Binding-site contacts:
Ligand atom C6 contacts residue PRO64 of chain 1.A at 4.0 Å (hydrophobic).
Ligand atom C6 contacts residue PHE63 of chain 1.A at 4.5 Å (hydrophobic).
Ligand atom O7 contacts residue SER41 of chain 1.A at 3.3 Å.
Ligand atom C5 contacts residue PHE44 of chain 1.A at 3.6 Å (hydrophobic).
Ligand atom C6 contacts residue PHE44 of chain 1.A at 3.4 Å (hydrophobic).
Ligand atom C1 contacts residue GLU42 of chain 1.A at 4.0 Å.
Ligand atom O7 contacts residue ASN39 of chain 1.A at 3.6 Å.
Ligand atom C6 contacts residue GLN80 of chain 1.A at 4.1 Å.
Ligand atom C2 contacts residue GLU42 of chain 1.A at 4.4 Å.
Ligand atom C4 contacts residue GLU42 of chain 1.A at 4.3 Å.
Ligand atom O5 contacts residue PHE44 of chain 1.A at 3.5 Å.
Ligand atom C1 contacts residue ASN39 of chain 1.A at 1.4 Å.
Ligand atom C4 contacts residue GLU42 of chain 1.A at 3.3 Å.
Ligand atom C5 contacts residue GLU42 of chain 1.A at 4.4 Å.
Ligand atom C8 contacts residue ASN39 of chain 1.A at 3.6 Å.
Ligand atom C3 contacts residue ASN39 of chain 1.A at 3.8 Å.
Ligand atom O5 contacts residue GLU42 of chain 1.A at 3.6 Å.
Ligand atom C5 contacts residue GLU42 of chain 1.A at 3.9 Å.
Ligand atom O5 contacts residue PHE63 of chain 1.A at 4.4 Å.
Ligand atom C5 contacts residue ASN39 of chain 1.A at 3.6 Å.
Ligand atom O5 contacts residue ASN39 of chain 1.A at 2.3 Å (h-bond).
Ligand atom C8 contacts residue THR40 of chain 1.A at 3.1 Å.
Ligand atom C3 contacts residue GLU42 of chain 1.A at 3.1 Å.
Ligand atom O3 contacts residue GLU42 of chain 1.A at 2.8 Å (salt-bridge).
Ligand atom C7 contacts residue SER41 of chain 1.A at 4.3 Å.
Ligand atom C1 contacts residue PHE44 of chain 1.A at 4.2 Å (hydrophobic).
Ligand atom O2 contacts residue GLU42 of chain 1.A at 4.5 Å.
Ligand atom O4 contacts residue GLU42 of chain 1.A at 4.4 Å.
Ligand atom O7 contacts residue THR40 of chain 1.A at 2.9 Å (h-bond).
Ligand atom O4 contacts residue PRO64 of chain 1.A at 3.8 Å.
Ligand atom O6 contacts residue GLU42 of chain 1.A at 3.9 Å.
Ligand atom O5 contacts residue GLN80 of chain 1.A at 4.4 Å.
Ligand atom C6 contacts residue GLU42 of chain 1.A at 4.3 Å.
Ligand atom C7 contacts residue THR40 of chain 1.A at 3.3 Å.
Ligand atom C2 contacts residue GLU42 of chain 1.A at 3.9 Å.
Ligand atom N2 contacts residue ASN39 of chain 1.A at 3.0 Å (h-bond).
Ligand atom O7 contacts residue GLU42 of chain 1.A at 3.6 Å.
Ligand atom C7 contacts residue ASN39 of chain 1.A at 3.5 Å.
Ligand atom C4 contacts residue ASN39 of chain 1.A at 4.2 Å.
Ligand atom C2 contacts residue ASN39 of chain 1.A at 2.5 Å.

Sequence of chain 1.A:
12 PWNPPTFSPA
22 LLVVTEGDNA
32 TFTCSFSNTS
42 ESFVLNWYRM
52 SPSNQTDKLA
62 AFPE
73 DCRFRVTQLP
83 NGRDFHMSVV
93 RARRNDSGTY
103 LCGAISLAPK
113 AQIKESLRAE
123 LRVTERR

The small molecule below binds the protein below.
Small molecule (SMILES): CC(=O)N[C@H]1[C@H](O[C@H]2[C@H](O)[C@@H](NC(C)=O)CO[C@@H]2CO[C@@H]2O[C@@H](C)[C@@H](O)[C@@H](O)[C@@H]2O)O[C@H](CO)[C@@H](O)[C@@H]1O